Sequence of chain 1.A:
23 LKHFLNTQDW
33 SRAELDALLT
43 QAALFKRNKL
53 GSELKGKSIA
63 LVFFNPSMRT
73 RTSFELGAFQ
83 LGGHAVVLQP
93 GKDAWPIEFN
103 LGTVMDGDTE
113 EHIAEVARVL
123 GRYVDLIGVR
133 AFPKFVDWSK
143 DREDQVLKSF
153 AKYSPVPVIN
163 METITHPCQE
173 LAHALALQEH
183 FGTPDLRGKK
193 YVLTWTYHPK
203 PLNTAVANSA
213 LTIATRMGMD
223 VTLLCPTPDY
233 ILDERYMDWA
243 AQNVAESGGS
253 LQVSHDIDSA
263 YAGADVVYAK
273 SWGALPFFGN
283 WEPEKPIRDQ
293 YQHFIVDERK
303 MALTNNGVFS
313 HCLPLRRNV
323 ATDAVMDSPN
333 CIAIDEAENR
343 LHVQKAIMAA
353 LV

The protein below binds the small molecule below.
Small molecule (SMILES): CC(=O)N[C@@H](CCCNC(=O)CP(=O)(O)O)C(=O)O

Binding-site contacts:
Ligand atom CD contacts residue GLU164 of chain 3.A at 3.6 Å.
Ligand atom O3P contacts residue ARG71 of chain 3.A at 2.9 Å (salt-bridge).
Ligand atom O1 contacts residue TRP97 of chain 1.A at 3.5 Å.
Ligand atom C1 contacts residue TRP97 of chain 1.A at 3.7 Å (hydrophobic).
Ligand atom O2P contacts residue SER69 of chain 3.A at 2.8 Å (h-bond).
Ligand atom CG contacts residue GLU164 of chain 3.A at 2.8 Å.
Ligand atom CD contacts residue HIS168 of chain 3.A at 3.7 Å.
Ligand atom P contacts residue ARG132 of chain 3.A at 3.5 Å.
Ligand atom O2P contacts residue THR72 of chain 3.A at 2.5 Å (h-bond).
Ligand atom CD contacts residue VAL208 of chain 3.A at 3.8 Å (hydrophobic).
Ligand atom N2 contacts residue LEU315 of chain 3.A at 2.6 Å (h-bond).
Ligand atom C3 contacts residue ARG342 of chain 3.A at 3.8 Å.
Ligand atom P contacts residue ARG71 of chain 3.A at 3.7 Å.
Ligand atom O contacts residue GLU164 of chain 3.A at 2.6 Å (salt-bridge).
Ligand atom O2P contacts residue ARG132 of chain 3.A at 3.5 Å (salt-bridge).
Ligand atom OXT contacts residue LYS272 of chain 3.A at 2.7 Å (salt-bridge).
Ligand atom O2P contacts residue MET70 of chain 3.A at 3.7 Å.
Ligand atom O3P contacts residue TRP97 of chain 1.A at 3.1 Å (h-bond).
Ligand atom P contacts residue TRP97 of chain 1.A at 3.5 Å.
Ligand atom O2 contacts residue ARG132 of chain 3.A at 3.3 Å (salt-bridge).
Ligand atom OXT contacts residue KCX322 of chain 3.A at 3.8 Å.
Ligand atom O2 contacts residue THR72 of chain 3.A at 3.4 Å (h-bond).
Ligand atom O contacts residue ASN205 of chain 3.A at 3.6 Å.
Ligand atom O2 contacts residue ARG342 of chain 3.A at 3.2 Å (salt-bridge).
Ligand atom C3 contacts residue LEU315 of chain 3.A at 3.5 Å (hydrophobic).
Ligand atom C contacts residue LYS272 of chain 3.A at 3.8 Å.
Ligand atom C2 contacts residue GLU112 of chain 1.A at 3.8 Å.
Ligand atom O2P contacts residue ARG71 of chain 3.A at 3.6 Å.
Ligand atom O2 contacts residue HIS168 of chain 3.A at 3.0 Å (h-bond).
Ligand atom C4 contacts residue ARG71 of chain 3.A at 3.0 Å.
Ligand atom O1P contacts residue TRP97 of chain 1.A at 2.7 Å (h-bond).
Ligand atom N1 contacts residue TRP97 of chain 1.A at 3.9 Å.
Ligand atom C contacts residue GLU164 of chain 3.A at 3.6 Å.
Ligand atom C2 contacts residue LEU204 of chain 3.A at 3.7 Å (hydrophobic).
Ligand atom CD contacts residue LEU315 of chain 3.A at 3.4 Å (hydrophobic).
Ligand atom CD contacts residue CYS314 of chain 3.A at 3.5 Å (hydrophobic).
Ligand atom O1P contacts residue ARG132 of chain 3.A at 2.5 Å (salt-bridge).
Ligand atom P contacts residue MET70 of chain 3.A at 3.8 Å.
Ligand atom O3P contacts residue MET70 of chain 3.A at 2.9 Å (h-bond).
Ligand atom C4 contacts residue LEU315 of chain 3.A at 3.5 Å (hydrophobic).

Sequence of chain 3.A:
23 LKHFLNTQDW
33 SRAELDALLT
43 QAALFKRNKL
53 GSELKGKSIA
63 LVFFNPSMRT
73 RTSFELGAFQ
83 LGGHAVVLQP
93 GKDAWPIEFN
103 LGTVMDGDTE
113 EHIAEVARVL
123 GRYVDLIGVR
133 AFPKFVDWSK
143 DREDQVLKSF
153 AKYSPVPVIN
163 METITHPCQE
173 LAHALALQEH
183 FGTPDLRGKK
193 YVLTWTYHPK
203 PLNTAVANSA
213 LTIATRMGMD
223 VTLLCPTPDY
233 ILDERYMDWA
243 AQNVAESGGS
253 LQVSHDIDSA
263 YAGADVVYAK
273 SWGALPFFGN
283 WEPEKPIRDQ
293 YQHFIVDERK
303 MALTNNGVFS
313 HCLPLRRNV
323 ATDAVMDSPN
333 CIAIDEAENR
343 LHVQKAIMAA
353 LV